The protein below binds the small molecule below.
Small molecule (SMILES): [H]/N=C(\N)NCCCC(NC(=O)CNC(=O)C(CCC(=O)O)NS(=O)(=O)c1cccc2c(N(C)C)cccc12)C(O)CCl

Sequence of chain 1.B:
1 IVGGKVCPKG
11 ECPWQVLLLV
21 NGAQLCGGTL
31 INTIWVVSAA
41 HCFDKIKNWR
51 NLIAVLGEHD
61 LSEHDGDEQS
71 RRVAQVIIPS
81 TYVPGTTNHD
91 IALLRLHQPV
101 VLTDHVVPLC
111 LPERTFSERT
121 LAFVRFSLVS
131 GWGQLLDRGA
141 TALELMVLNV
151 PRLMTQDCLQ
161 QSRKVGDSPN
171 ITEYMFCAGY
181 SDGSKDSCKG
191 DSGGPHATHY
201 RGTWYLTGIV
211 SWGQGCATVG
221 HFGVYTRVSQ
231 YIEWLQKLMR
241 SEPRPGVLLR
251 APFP

Binding-site contacts:
Ligand atom O contacts residue GLY213 of chain 1.B at 3.0 Å (h-bond).
Ligand atom CM contacts residue HIS41 of chain 1.B at 1.5 Å.
Ligand atom C21 contacts residue PRO169 of chain 1.B at 3.6 Å (hydrophobic).
Ligand atom NH1 contacts residue ASP186 of chain 1.B at 3.0 Å (salt-bridge).
Ligand atom C11 contacts residue PRO169 of chain 1.B at 3.6 Å (hydrophobic).
Ligand atom C2 contacts residue SER192 of chain 1.B at 1.5 Å.
Ligand atom NH1 contacts residue GLY223 of chain 1.B at 3.6 Å.
Ligand atom CA2 contacts residue HIS41 of chain 1.B at 3.5 Å.
Ligand atom N2 contacts residue SER192 of chain 1.B at 3.0 Å (h-bond).
Ligand atom NH1 contacts residue SER187 of chain 1.B at 3.1 Å (h-bond).
Ligand atom CG1 contacts residue CYS188 of chain 1.B at 3.7 Å (hydrophobic).
Ligand atom NH2 contacts residue GLY213 of chain 1.B at 3.1 Å.
Ligand atom O2 contacts residue SER192 of chain 1.B at 2.3 Å (h-bond).
Ligand atom OE2 contacts residue GLY215 of chain 1.B at 2.7 Å (h-bond).
Ligand atom CZ contacts residue SER187 of chain 1.B at 3.4 Å.
Ligand atom CB1 contacts residue SER192 of chain 1.B at 2.7 Å.
Ligand atom NH2 contacts residue SER187 of chain 1.B at 3.7 Å.
Ligand atom CZ contacts residue ASP186 of chain 1.B at 3.7 Å.
Ligand atom O1S contacts residue PRO169 of chain 1.B at 3.6 Å.
Ligand atom O1S contacts residue TRP212 of chain 1.B at 3.4 Å.
Ligand atom C2 contacts residue HIS41 of chain 1.B at 2.6 Å.
Ligand atom O2S contacts residue TRP212 of chain 1.B at 3.2 Å.
Ligand atom O2 contacts residue GLY190 of chain 1.B at 3.0 Å (h-bond).
Ligand atom O2 contacts residue HIS41 of chain 1.B at 3.7 Å.
Ligand atom O contacts residue TRP212 of chain 1.B at 3.5 Å.
Ligand atom N2 contacts residue HIS41 of chain 1.B at 3.1 Å (h-bond).
Ligand atom CM1 contacts residue ASP167 of chain 1.B at 3.2 Å.
Ligand atom C6 contacts residue ASP167 of chain 1.B at 3.6 Å.
Ligand atom OE2 contacts residue GLY213 of chain 1.B at 3.5 Å (h-bond).
Ligand atom CZ contacts residue GLY213 of chain 1.B at 3.4 Å.
Ligand atom NH2 contacts residue GLY215 of chain 1.B at 3.1 Å (h-bond).
Ligand atom N contacts residue GLY213 of chain 1.B at 3.2 Å (h-bond).
Ligand atom NE contacts residue GLY213 of chain 1.B at 3.3 Å (h-bond).
Ligand atom CB1 contacts residue CYS188 of chain 1.B at 3.6 Å (hydrophobic).
Ligand atom C1 contacts residue HIS41 of chain 1.B at 3.5 Å.
Ligand atom NH2 contacts residue ASP186 of chain 1.B at 2.9 Å (salt-bridge).
Ligand atom N2 contacts residue SER211 of chain 1.B at 2.9 Å (h-bond).
Ligand atom CA1 contacts residue SER211 of chain 1.B at 3.6 Å.
Ligand atom CA2 contacts residue SER192 of chain 1.B at 2.5 Å.
Ligand atom CM contacts residue SER192 of chain 1.B at 2.5 Å.